Binding-site contacts:
Ligand atom C8 contacts residue ASN65 of chain 2.A at 4.5 Å.
Ligand atom O5 contacts residue ASN65 of chain 2.A at 2.4 Å (h-bond).
Ligand atom C2 contacts residue ASN65 of chain 2.A at 2.3 Å.
Ligand atom C8 contacts residue TRP357 of chain 2.A at 3.4 Å (hydrophobic).
Ligand atom C7 contacts residue ASN65 of chain 2.A at 3.1 Å.
Ligand atom C3 contacts residue TRP357 of chain 2.A at 3.5 Å (hydrophobic).
Ligand atom C1 contacts residue ASN65 of chain 2.A at 1.5 Å.
Ligand atom C3 contacts residue ASN65 of chain 2.A at 3.7 Å.
Ligand atom O7 contacts residue ASN65 of chain 2.A at 2.9 Å (h-bond).
Ligand atom C1 contacts residue TRP357 of chain 2.A at 3.6 Å (hydrophobic).
Ligand atom C5 contacts residue TRP357 of chain 2.A at 3.7 Å (hydrophobic).
Ligand atom C4 contacts residue TRP357 of chain 2.A at 4.3 Å (hydrophobic).
Ligand atom C6 contacts residue TRP357 of chain 2.A at 4.3 Å (hydrophobic).
Ligand atom N2 contacts residue ASN65 of chain 2.A at 2.9 Å (h-bond).
Ligand atom N2 contacts residue TRP357 of chain 2.A at 3.0 Å (h-bond).
Ligand atom C7 contacts residue TRP357 of chain 2.A at 3.7 Å (hydrophobic).
Ligand atom O3 contacts residue TRP357 of chain 2.A at 4.0 Å.
Ligand atom O5 contacts residue TRP357 of chain 2.A at 4.1 Å.
Ligand atom C4 contacts residue ASN65 of chain 2.A at 4.1 Å.
Ligand atom O4 contacts residue TRP357 of chain 2.A at 4.2 Å.
Ligand atom C5 contacts residue ASN65 of chain 2.A at 3.7 Å.
Ligand atom C2 contacts residue TRP357 of chain 2.A at 3.9 Å (hydrophobic).

Sequence of chain 2.A:
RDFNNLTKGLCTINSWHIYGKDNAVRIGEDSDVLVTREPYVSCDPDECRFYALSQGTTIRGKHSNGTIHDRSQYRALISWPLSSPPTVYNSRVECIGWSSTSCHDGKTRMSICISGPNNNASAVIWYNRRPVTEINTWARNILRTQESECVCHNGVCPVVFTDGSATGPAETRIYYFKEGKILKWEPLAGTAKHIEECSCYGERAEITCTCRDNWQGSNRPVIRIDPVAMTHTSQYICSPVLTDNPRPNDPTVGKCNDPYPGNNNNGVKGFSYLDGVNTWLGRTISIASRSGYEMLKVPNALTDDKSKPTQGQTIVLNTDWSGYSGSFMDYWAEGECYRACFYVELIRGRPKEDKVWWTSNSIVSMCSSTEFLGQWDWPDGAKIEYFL

A small-molecule ligand and the protein it binds are described below.
Small molecule (SMILES): CC(=O)N[C@@H]1[C@@H](O)[C@H](O)[C@@H](CO)O[C@H]1O